This small molecule binds to this protein.
Small molecule (SMILES): Cc1cn([C@H]2C[C@H](O[P](=O)(O)OC[C@H]3O[C@@H](n4ccc(N)nc4=O)C[C@@H]3O[P](=O)(O)OC[C@H]3O[C@@H](n4cnc5c(=O)nc(N)[nH]c54)C[C@@H]3O[P](=O)(O)OC[C@H]3O[C@@H](n4cnc5c(=O)nc(N)[nH]c54)C[C@@H]3O)[C@@H](CO[P](=O)(O)O[C@H]3C[C@H](n4cnc5c(=O)nc(N)[nH]c54)O[C@@H]3COP(=O)(O)O)O2)c(=O)[nH]c1=O

Sequence of chain 1.A:
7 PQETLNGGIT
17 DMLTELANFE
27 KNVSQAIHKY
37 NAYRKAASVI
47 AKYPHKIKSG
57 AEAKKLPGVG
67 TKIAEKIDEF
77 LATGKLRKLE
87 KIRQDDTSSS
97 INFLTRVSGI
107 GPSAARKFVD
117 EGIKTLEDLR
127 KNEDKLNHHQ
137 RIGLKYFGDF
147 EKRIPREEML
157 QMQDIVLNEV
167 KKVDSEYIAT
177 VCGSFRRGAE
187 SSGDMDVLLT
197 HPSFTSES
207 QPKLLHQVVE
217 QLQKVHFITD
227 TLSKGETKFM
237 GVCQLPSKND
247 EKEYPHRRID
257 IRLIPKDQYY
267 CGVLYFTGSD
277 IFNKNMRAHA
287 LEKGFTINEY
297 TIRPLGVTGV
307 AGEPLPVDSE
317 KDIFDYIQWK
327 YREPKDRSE

Binding-site contacts:
Ligand atom O5' contacts residue GLY66 of chain 1.A at 3.4 Å.
Ligand atom P contacts residue LYS68 of chain 1.A at 3.2 Å.
Ligand atom C5' contacts residue GLY66 of chain 1.A at 3.5 Å.
Ligand atom P contacts residue LYS68 of chain 1.A at 3.8 Å.
Ligand atom OP2 contacts residue LYS68 of chain 1.A at 3.2 Å (salt-bridge).
Ligand atom P contacts residue NA1 of chain 1.F at 3.6 Å.
Ligand atom C3' contacts residue LYS68 of chain 1.A at 3.8 Å.
Ligand atom C4' contacts residue GLY64 of chain 1.A at 3.3 Å.
Ligand atom OP1 contacts residue LYS68 of chain 1.A at 2.8 Å (salt-bridge).
Ligand atom C3' contacts residue GLY66 of chain 1.A at 3.8 Å.
Ligand atom OP1 contacts residue GLY64 of chain 1.A at 2.9 Å (h-bond).
Ligand atom OP2 contacts residue GLY66 of chain 1.A at 4.0 Å.
Ligand atom OP2 contacts residue NA1 of chain 1.F at 3.9 Å.
Ligand atom OP2 contacts residue THR67 of chain 1.A at 3.7 Å.
Ligand atom OP1 contacts residue PRO63 of chain 1.A at 3.8 Å.
Ligand atom OP1 contacts residue NA1 of chain 1.F at 2.5 Å (h-bond).
Ligand atom P contacts residue LYS35 of chain 1.A at 3.8 Å.
Ligand atom P contacts residue GLY64 of chain 1.A at 3.9 Å.
Ligand atom C5' contacts residue TYR39 of chain 1.A at 3.4 Å (hydrophobic).
Ligand atom OP2 contacts residue LYS68 of chain 1.A at 2.8 Å (salt-bridge).
Ligand atom OP2 contacts residue GLY66 of chain 1.A at 3.9 Å.
Ligand atom OP1 contacts residue LEU62 of chain 1.A at 3.7 Å.
Ligand atom OP1 contacts residue LYS35 of chain 1.A at 3.7 Å.
Ligand atom OP1 contacts residue VAL65 of chain 1.A at 3.5 Å (h-bond).
Ligand atom O4' contacts residue ALA38 of chain 1.A at 3.9 Å.
Ligand atom OP2 contacts residue VAL65 of chain 1.A at 3.9 Å.
Ligand atom C5' contacts residue GLY64 of chain 1.A at 3.2 Å.
Ligand atom P contacts residue ILE69 of chain 1.A at 3.9 Å.
Ligand atom C8 contacts residue LYS35 of chain 1.A at 3.8 Å.
Ligand atom O3' contacts residue ILE69 of chain 1.A at 3.7 Å.
Ligand atom N3 contacts residue ALA38 of chain 1.A at 3.5 Å.
Ligand atom P contacts residue GLY66 of chain 1.A at 3.6 Å.
Ligand atom O3' contacts residue GLY64 of chain 1.A at 3.5 Å.
Ligand atom O3' contacts residue VAL65 of chain 1.A at 3.9 Å.
Ligand atom N7 contacts residue LYS35 of chain 1.A at 3.8 Å.
Ligand atom OP1 contacts residue ILE69 of chain 1.A at 2.9 Å (h-bond).
Ligand atom OP1 contacts residue THR67 of chain 1.A at 3.7 Å.
Ligand atom OP3 contacts residue LYS35 of chain 1.A at 3.0 Å (salt-bridge).
Ligand atom OP1 contacts residue GLY66 of chain 1.A at 2.9 Å (h-bond).
Ligand atom OP1 contacts residue LYS68 of chain 1.A at 3.5 Å (salt-bridge).